This small molecule binds to this protein.
Small molecule (SMILES): CSCC[C@H](NC(=O)[C@H](CO)NC(=O)[C@H](Cc1cnc[nH]1)NC(=O)[C@H](CO)NC(=O)[C@@H]1CCCN1C(=O)[C@H](CO)NC(=O)[C@H](CCCN=C(N)N)NC(=O)[C@@H]1CCCN1C(=O)[C@@H](N)/C=C/C(=O)O)C(=O)O

Binding-site contacts:
Ligand atom CD contacts residue TRP167 of chain 1.A at 3.1 Å (hydrophobic).
Ligand atom OE1 contacts residue ARG62 of chain 1.A at 3.4 Å (salt-bridge).
Ligand atom CE contacts residue TYR116 of chain 1.A at 3.3 Å (hydrophobic).
Ligand atom ND1 contacts residue GLU152 of chain 1.A at 3.0 Å (salt-bridge).
Ligand atom OXT contacts residue TYR84 of chain 1.A at 3.2 Å (h-bond).
Ligand atom O contacts residue THR143 of chain 1.A at 2.8 Å (h-bond).
Ligand atom N contacts residue TYR7 of chain 1.A at 3.4 Å (h-bond).
Ligand atom O contacts residue LYS146 of chain 1.A at 3.2 Å.
Ligand atom OG contacts residue GLU152 of chain 1.A at 2.4 Å (salt-bridge).
Ligand atom O contacts residue ARG62 of chain 1.A at 3.0 Å (salt-bridge).
Ligand atom CB contacts residue GLU76 of chain 1.A at 3.4 Å.
Ligand atom N contacts residue SER77 of chain 1.A at 2.9 Å (h-bond).
Ligand atom OXT contacts residue LYS146 of chain 1.A at 3.1 Å (salt-bridge).
Ligand atom CB contacts residue GLU152 of chain 1.A at 3.3 Å.
Ligand atom NH1 contacts residue ASP114 of chain 1.A at 3.1 Å (salt-bridge).
Ligand atom O contacts residue GOL1 of chain 1.E at 2.7 Å (h-bond).
Ligand atom N contacts residue TYR171 of chain 1.A at 2.7 Å (h-bond).
Ligand atom O contacts residue THR73 of chain 1.A at 3.4 Å.
Ligand atom CD contacts residue ARG62 of chain 1.A at 3.3 Å.
Ligand atom N contacts residue TYR7 of chain 1.A at 3.0 Å (h-bond).
Ligand atom OE2 contacts residue ARG62 of chain 1.A at 3.4 Å (salt-bridge).
Ligand atom CB contacts residue GLN70 of chain 1.A at 3.4 Å.
Ligand atom N contacts residue TYR99 of chain 1.A at 3.0 Å (h-bond).
Ligand atom O contacts residue ILE66 of chain 1.A at 3.4 Å.
Ligand atom OG contacts residue LYS146 of chain 1.A at 2.8 Å (salt-bridge).
Ligand atom C contacts residue TYR7 of chain 1.A at 3.1 Å (hydrophobic).
Ligand atom OXT contacts residue ASN80 of chain 1.A at 2.8 Å (h-bond).
Ligand atom O contacts residue TYR84 of chain 1.A at 2.5 Å (h-bond).
Ligand atom OE1 contacts residue TRP167 of chain 1.A at 3.3 Å (h-bond).
Ligand atom NH1 contacts residue TYR99 of chain 1.A at 3.4 Å.
Ligand atom O contacts residue TRP147 of chain 1.A at 3.0 Å (h-bond).
Ligand atom CB contacts residue GLU152 of chain 1.A at 3.0 Å.
Ligand atom CA contacts residue TYR99 of chain 1.A at 3.3 Å (hydrophobic).
Ligand atom OE1 contacts residue GLU163 of chain 1.A at 3.3 Å.
Ligand atom OG contacts residue GLU76 of chain 1.A at 2.6 Å (salt-bridge).
Ligand atom C contacts residue TYR84 of chain 1.A at 3.3 Å (hydrophobic).
Ligand atom O contacts residue TYR159 of chain 1.A at 2.6 Å (h-bond).
Ligand atom N contacts residue GLU152 of chain 1.A at 3.1 Å (salt-bridge).
Ligand atom CB contacts residue TYR99 of chain 1.A at 3.4 Å (hydrophobic).
Ligand atom CA contacts residue TYR7 of chain 1.A at 3.1 Å (hydrophobic).

Sequence of chain 1.A:
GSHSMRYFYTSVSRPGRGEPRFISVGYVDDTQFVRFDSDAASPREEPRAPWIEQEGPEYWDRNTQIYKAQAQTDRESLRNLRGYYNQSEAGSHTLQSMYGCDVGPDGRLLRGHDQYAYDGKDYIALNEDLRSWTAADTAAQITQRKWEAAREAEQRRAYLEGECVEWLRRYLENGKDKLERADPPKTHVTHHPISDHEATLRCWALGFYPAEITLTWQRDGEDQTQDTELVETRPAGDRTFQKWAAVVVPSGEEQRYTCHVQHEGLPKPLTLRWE